Sequence of chain 1.A:
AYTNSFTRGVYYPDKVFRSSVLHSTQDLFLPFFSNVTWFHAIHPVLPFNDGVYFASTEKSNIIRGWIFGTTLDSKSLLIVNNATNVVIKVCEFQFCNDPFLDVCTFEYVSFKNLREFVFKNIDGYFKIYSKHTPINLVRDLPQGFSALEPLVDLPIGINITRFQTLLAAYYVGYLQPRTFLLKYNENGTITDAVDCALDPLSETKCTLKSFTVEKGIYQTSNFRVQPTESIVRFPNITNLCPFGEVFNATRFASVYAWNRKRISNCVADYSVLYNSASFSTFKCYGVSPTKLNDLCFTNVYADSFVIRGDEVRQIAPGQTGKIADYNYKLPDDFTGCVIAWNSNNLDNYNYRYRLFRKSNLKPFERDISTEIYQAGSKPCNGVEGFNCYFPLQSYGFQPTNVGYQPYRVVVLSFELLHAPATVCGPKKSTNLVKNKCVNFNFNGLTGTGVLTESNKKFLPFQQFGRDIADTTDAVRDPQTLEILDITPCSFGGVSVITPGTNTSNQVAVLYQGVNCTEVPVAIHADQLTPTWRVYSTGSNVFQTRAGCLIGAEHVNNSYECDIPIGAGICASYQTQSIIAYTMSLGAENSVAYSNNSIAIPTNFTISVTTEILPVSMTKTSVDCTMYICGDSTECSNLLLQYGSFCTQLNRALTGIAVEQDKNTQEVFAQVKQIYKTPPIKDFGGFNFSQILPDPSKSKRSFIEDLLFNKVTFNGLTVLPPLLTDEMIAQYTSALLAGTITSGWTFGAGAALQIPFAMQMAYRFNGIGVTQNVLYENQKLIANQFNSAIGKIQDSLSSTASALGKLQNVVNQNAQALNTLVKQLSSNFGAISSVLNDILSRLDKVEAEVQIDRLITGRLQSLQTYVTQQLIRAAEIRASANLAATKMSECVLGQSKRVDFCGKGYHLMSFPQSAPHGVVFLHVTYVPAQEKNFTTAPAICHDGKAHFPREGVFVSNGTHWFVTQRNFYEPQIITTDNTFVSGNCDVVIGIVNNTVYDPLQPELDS

Binding-site contacts:
Ligand atom C5 contacts residue LEU920 of chain 1.A at 4.1 Å (hydrophobic).
Ligand atom O6 contacts residue GLN924 of chain 1.A at 3.0 Å (h-bond).
Ligand atom C1 contacts residue ASN715 of chain 1.A at 1.4 Å.
Ligand atom C7 contacts residue LEU920 of chain 1.A at 4.0 Å (hydrophobic).
Ligand atom C3 contacts residue ASN715 of chain 1.A at 3.8 Å.
Ligand atom C2 contacts residue ASN715 of chain 1.A at 2.5 Å.
Ligand atom C4 contacts residue ASN715 of chain 1.A at 4.2 Å.
Ligand atom C8 contacts residue LEU920 of chain 1.A at 4.0 Å (hydrophobic).
Ligand atom O7 contacts residue GLN1069 of chain 1.A at 3.7 Å.
Ligand atom O5 contacts residue ASN715 of chain 1.A at 2.3 Å (h-bond).
Ligand atom C5 contacts residue GLN924 of chain 1.A at 4.5 Å.
Ligand atom C1 contacts residue GLN1069 of chain 1.A at 3.8 Å.
Ligand atom C6 contacts residue LEU920 of chain 1.A at 4.5 Å (hydrophobic).
Ligand atom O7 contacts residue LEU920 of chain 1.A at 3.6 Å.
Ligand atom N2 contacts residue ASN715 of chain 1.A at 3.0 Å (h-bond).
Ligand atom O7 contacts residue ASN715 of chain 1.A at 3.4 Å (h-bond).
Ligand atom O6 contacts residue PHE716 of chain 1.A at 4.3 Å.
Ligand atom C5 contacts residue ASN715 of chain 1.A at 3.7 Å.
Ligand atom O4 contacts residue LEU920 of chain 1.A at 4.3 Å.
Ligand atom C7 contacts residue ASN715 of chain 1.A at 3.4 Å.
Ligand atom C2 contacts residue GLN1069 of chain 1.A at 4.2 Å.
Ligand atom O5 contacts residue GLN1069 of chain 1.A at 3.9 Å.
Ligand atom C6 contacts residue GLN924 of chain 1.A at 4.1 Å.

The protein below binds the small molecule below.
Small molecule (SMILES): CC(=O)N[C@H]1[C@H](O[C@H]2[C@H](O)[C@@H](NC(C)=O)CO[C@@H]2CO)O[C@H](CO)[C@@H](O)[C@@H]1O